Sequence of chain 1.B:
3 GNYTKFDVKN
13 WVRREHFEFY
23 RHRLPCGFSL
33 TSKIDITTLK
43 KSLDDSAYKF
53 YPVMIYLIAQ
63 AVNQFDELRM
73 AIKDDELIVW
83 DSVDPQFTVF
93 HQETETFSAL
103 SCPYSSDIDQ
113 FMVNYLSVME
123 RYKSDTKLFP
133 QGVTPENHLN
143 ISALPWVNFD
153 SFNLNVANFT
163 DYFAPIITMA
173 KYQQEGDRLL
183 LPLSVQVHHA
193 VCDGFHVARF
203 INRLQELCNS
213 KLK

Binding-site contacts:
Ligand atom C4 contacts residue TYR22 of chain 1.C at 3.8 Å (hydrophobic).
Ligand atom N9 contacts residue LEU26 of chain 1.C at 3.8 Å.
Ligand atom C8 contacts residue ASN142 of chain 1.B at 4.0 Å.
Ligand atom C6 contacts residue LEU156 of chain 1.B at 3.8 Å (hydrophobic).
Ligand atom C4 contacts residue UTA1 of chain 1.I at 3.8 Å.
Ligand atom C9 contacts residue LEU26 of chain 1.C at 4.1 Å (hydrophobic).
Ligand atom C10 contacts residue LEU156 of chain 1.B at 4.1 Å (hydrophobic).
Ligand atom O5 contacts residue SER144 of chain 1.B at 4.0 Å.
Ligand atom O9A contacts residue VAL158 of chain 1.B at 3.5 Å.
Ligand atom CL2 contacts residue ALA101 of chain 1.B at 3.5 Å.
Ligand atom N9 contacts residue PEG1 of chain 1.J at 3.8 Å.
Ligand atom CL2 contacts residue TYR22 of chain 1.C at 4.2 Å.
Ligand atom C1 contacts residue ASN142 of chain 1.B at 3.4 Å.
Ligand atom O9B contacts residue ILE168 of chain 1.B at 3.7 Å.
Ligand atom C4 contacts residue PHE99 of chain 1.B at 4.0 Å (hydrophobic).
Ligand atom O9B contacts residue TYR164 of chain 1.B at 3.2 Å.
Ligand atom CL1 contacts residue GLN88 of chain 1.B at 3.9 Å.
Ligand atom N9 contacts residue ILE168 of chain 1.B at 3.7 Å.
Ligand atom O9A contacts residue LEU26 of chain 1.C at 4.0 Å.
Ligand atom C9 contacts residue ILE168 of chain 1.B at 3.9 Å (hydrophobic).
Ligand atom N2 contacts residue TYR22 of chain 1.C at 3.6 Å.
Ligand atom C2 contacts residue TYR22 of chain 1.C at 3.3 Å (hydrophobic).
Ligand atom O4 contacts residue UTA1 of chain 1.I at 2.9 Å.
Ligand atom O9A contacts residue ILE168 of chain 1.B at 4.0 Å.
Ligand atom O4 contacts residue HIS191 of chain 1.C at 2.6 Å (h-bond).
Ligand atom C11 contacts residue LEU156 of chain 1.B at 3.7 Å (hydrophobic).
Ligand atom O2 contacts residue PHE21 of chain 1.C at 3.9 Å.
Ligand atom C3 contacts residue HIS191 of chain 1.C at 4.0 Å.
Ligand atom O9B contacts residue PEG1 of chain 1.J at 3.3 Å.
Ligand atom CL2 contacts residue GLN88 of chain 1.B at 3.7 Å.
Ligand atom C8 contacts residue ILE168 of chain 1.B at 3.8 Å (hydrophobic).
Ligand atom C1 contacts residue GLN88 of chain 1.B at 3.8 Å.
Ligand atom C3 contacts residue TYR22 of chain 1.C at 3.5 Å (hydrophobic).
Ligand atom O2 contacts residue TYR22 of chain 1.C at 2.6 Å (h-bond).
Ligand atom CL1 contacts residue ASN142 of chain 1.B at 3.6 Å.
Ligand atom O9A contacts residue PEG1 of chain 1.J at 3.9 Å.
Ligand atom O9B contacts residue LEU26 of chain 1.C at 4.1 Å.
Ligand atom CL2 contacts residue PHE131 of chain 1.B at 3.6 Å.
Ligand atom C4 contacts residue HIS191 of chain 1.C at 3.5 Å.
Ligand atom C7 contacts residue ILE168 of chain 1.B at 3.7 Å (hydrophobic).

The small molecule below binds the protein below.
Small molecule (SMILES): O=C(N[C@H](CO)[C@H](O)c1ccc([N+](=O)[O-])cc1)C(Cl)Cl

Sequence of chain 1.C:
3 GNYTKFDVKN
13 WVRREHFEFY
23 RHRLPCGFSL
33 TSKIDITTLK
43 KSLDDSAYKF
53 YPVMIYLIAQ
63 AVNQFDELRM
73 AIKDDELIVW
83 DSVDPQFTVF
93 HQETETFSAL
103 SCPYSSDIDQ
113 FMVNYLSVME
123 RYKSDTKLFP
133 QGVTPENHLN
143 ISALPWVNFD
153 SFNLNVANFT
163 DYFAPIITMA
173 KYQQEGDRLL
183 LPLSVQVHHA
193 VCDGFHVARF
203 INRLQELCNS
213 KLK